Sequence of chain 1.C:
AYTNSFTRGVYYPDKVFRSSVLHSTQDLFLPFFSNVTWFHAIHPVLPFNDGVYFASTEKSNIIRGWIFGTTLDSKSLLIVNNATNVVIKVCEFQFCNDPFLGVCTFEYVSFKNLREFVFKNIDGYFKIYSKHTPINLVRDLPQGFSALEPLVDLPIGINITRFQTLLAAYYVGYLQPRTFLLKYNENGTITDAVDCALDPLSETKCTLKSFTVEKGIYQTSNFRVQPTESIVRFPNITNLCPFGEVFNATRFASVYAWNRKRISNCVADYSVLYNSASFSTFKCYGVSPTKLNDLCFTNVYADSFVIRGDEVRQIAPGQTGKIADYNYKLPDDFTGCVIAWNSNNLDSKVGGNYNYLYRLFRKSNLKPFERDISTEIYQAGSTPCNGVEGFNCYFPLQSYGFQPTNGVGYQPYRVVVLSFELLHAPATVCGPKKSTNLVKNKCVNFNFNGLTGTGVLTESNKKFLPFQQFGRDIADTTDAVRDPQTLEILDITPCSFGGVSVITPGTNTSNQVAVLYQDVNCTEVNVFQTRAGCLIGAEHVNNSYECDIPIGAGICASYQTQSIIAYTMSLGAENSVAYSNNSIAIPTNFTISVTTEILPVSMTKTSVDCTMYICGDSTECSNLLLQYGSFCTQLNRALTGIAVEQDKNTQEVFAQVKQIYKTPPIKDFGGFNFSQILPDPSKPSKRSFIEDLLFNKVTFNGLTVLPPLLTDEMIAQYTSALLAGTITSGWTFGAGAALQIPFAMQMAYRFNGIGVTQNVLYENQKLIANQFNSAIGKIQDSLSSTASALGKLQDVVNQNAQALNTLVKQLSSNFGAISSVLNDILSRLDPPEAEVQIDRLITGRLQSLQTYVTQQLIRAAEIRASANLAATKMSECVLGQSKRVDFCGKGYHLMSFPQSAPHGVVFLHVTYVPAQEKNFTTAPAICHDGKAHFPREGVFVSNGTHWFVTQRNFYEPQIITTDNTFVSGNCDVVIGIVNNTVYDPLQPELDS

Binding-site contacts:
Ligand atom C6 contacts residue PHE1103 of chain 1.C at 4.4 Å (hydrophobic).
Ligand atom O5 contacts residue ASN1098 of chain 1.C at 3.9 Å.
Ligand atom C3 contacts residue HIS1101 of chain 1.C at 4.3 Å.
Ligand atom C2 contacts residue ASN1098 of chain 1.C at 4.4 Å.
Ligand atom O6 contacts residue PHE1103 of chain 1.C at 3.9 Å.
Ligand atom C1 contacts residue ASN1098 of chain 1.C at 3.2 Å.
Ligand atom O6 contacts residue HIS1101 of chain 1.C at 4.1 Å.
Ligand atom C5 contacts residue HIS1101 of chain 1.C at 3.9 Å.
Ligand atom C4 contacts residue HIS1101 of chain 1.C at 4.3 Å.
Ligand atom O4 contacts residue HIS1101 of chain 1.C at 3.8 Å.

This small molecule binds to this protein.
Small molecule (SMILES): CC(=O)N[C@H]1[C@H](O[C@H]2[C@H](O)[C@@H](NC(C)=O)CO[C@@H]2CO)O[C@H](CO)[C@@H](O)[C@@H]1O